Binding-site contacts:
Ligand atom C7 contacts residue ASN100 of chain 1.A at 3.2 Å.
Ligand atom O5 contacts residue TRP103 of chain 1.A at 4.5 Å.
Ligand atom O7 contacts residue ASN100 of chain 1.A at 3.6 Å.
Ligand atom O5 contacts residue SER102 of chain 1.A at 3.0 Å.
Ligand atom O6 contacts residue SER102 of chain 1.A at 2.7 Å (h-bond).
Ligand atom C8 contacts residue ASN100 of chain 1.A at 3.2 Å.
Ligand atom C4 contacts residue ASN100 of chain 1.A at 4.2 Å.
Ligand atom N2 contacts residue ASN100 of chain 1.A at 2.9 Å (h-bond).
Ligand atom C5 contacts residue SER102 of chain 1.A at 3.3 Å.
Ligand atom C5 contacts residue ASN100 of chain 1.A at 3.7 Å.
Ligand atom C3 contacts residue ASN100 of chain 1.A at 3.8 Å.
Ligand atom C1 contacts residue SER102 of chain 1.A at 3.3 Å.
Ligand atom O5 contacts residue ASN100 of chain 1.A at 2.4 Å (h-bond).
Ligand atom C1 contacts residue ASN100 of chain 1.A at 1.4 Å.
Ligand atom C2 contacts residue ASN100 of chain 1.A at 2.5 Å.
Ligand atom C6 contacts residue SER102 of chain 1.A at 3.2 Å.

The protein below binds the small molecule below.
Small molecule (SMILES): CC(=O)N[C@@H]1[C@@H](O)[C@H](O)[C@@H](CO)O[C@H]1O

Sequence of chain 1.A:
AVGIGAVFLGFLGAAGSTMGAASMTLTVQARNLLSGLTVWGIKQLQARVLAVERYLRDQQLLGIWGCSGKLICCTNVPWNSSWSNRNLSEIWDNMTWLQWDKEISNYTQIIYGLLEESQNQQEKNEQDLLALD